Sequence of chain 1.YA:
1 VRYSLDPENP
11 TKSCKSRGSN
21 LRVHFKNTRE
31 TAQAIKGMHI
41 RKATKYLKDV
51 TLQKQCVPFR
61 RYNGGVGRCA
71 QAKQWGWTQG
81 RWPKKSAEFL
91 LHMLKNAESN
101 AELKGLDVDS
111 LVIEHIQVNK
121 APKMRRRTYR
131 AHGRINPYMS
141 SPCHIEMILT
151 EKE

Sequence of chain 1.EC:
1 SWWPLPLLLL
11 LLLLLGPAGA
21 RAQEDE

A protein and the small-molecule ligand that binds it are described below.
Small molecule (SMILES): O=C(c1ccc(-n2nnc3cccnc32)cc1)N(c1ncccc1Cl)[C@@H]1CCCNC1

Binding-site contacts:
Ligand atom N4 contacts residue GLY19 of chain 1.EC at 4.2 Å.
Ligand atom N5 contacts residue GLY19 of chain 1.EC at 3.7 Å.
Ligand atom C18 contacts residue GLY19 of chain 1.EC at 4.5 Å.
Ligand atom N6 contacts residue ALA18 of chain 1.EC at 4.2 Å.
Ligand atom C14 contacts residue HIS132 of chain 1.YA at 4.0 Å.
Ligand atom C13 contacts residue HIS132 of chain 1.YA at 3.8 Å.
Ligand atom N6 contacts residue GLY19 of chain 1.EC at 4.0 Å.
Ligand atom N7 contacts residue HIS132 of chain 1.YA at 4.5 Å.
Ligand atom O1 contacts residue HIS132 of chain 1.YA at 4.5 Å.
Ligand atom C12 contacts residue HIS132 of chain 1.YA at 4.4 Å.